Binding-site contacts:
Ligand atom OP1 contacts residue SER51 of chain 4.C at 2.7 Å (h-bond).
Ligand atom O4' contacts residue LYS61 of chain 6.C at 3.7 Å.
Ligand atom O5' contacts residue ARG49 of chain 4.C at 3.6 Å (salt-bridge).
Ligand atom P contacts residue LYS57 of chain 4.C at 3.1 Å.
Ligand atom P contacts residue ARG49 of chain 4.C at 3.7 Å.
Ligand atom O5' contacts residue LYS89 of chain 4.C at 3.2 Å (salt-bridge).
Ligand atom O3' contacts residue SER51 of chain 4.C at 3.3 Å (h-bond).
Ligand atom C2 contacts residue SER47 of chain 6.C at 3.2 Å.
Ligand atom OP1 contacts residue SER52 of chain 4.C at 3.1 Å.
Ligand atom N6 contacts residue THR45 of chain 6.C at 2.8 Å (h-bond).
Ligand atom OP2 contacts residue LYS89 of chain 4.C at 3.5 Å (salt-bridge).
Ligand atom N7 contacts residue THR45 of chain 6.C at 2.7 Å (h-bond).
Ligand atom OP2 contacts residue SER51 of chain 4.C at 3.3 Å (h-bond).
Ligand atom C5 contacts residue THR45 of chain 6.C at 3.4 Å.
Ligand atom C5' contacts residue LYS57 of chain 4.C at 3.8 Å.
Ligand atom OP2 contacts residue LYS57 of chain 4.C at 3.5 Å (salt-bridge).
Ligand atom OP2 contacts residue TYR85 of chain 6.C at 2.6 Å (h-bond).
Ligand atom O3' contacts residue ARG49 of chain 4.C at 3.6 Å (salt-bridge).
Ligand atom P contacts residue SER51 of chain 4.C at 3.2 Å.
Ligand atom N1 contacts residue THR59 of chain 6.C at 3.4 Å.
Ligand atom O5' contacts residue LYS57 of chain 4.C at 2.8 Å (salt-bridge).
Ligand atom OP1 contacts residue ASN55 of chain 4.C at 3.0 Å (h-bond).
Ligand atom OP1 contacts residue LYS57 of chain 4.C at 2.9 Å.
Ligand atom C6 contacts residue THR45 of chain 6.C at 3.4 Å.
Ligand atom OP1 contacts residue LYS89 of chain 4.C at 3.5 Å (salt-bridge).
Ligand atom OP2 contacts residue THR91 of chain 4.C at 3.7 Å.
Ligand atom OP1 contacts residue ARG49 of chain 4.C at 2.6 Å (salt-bridge).
Ligand atom N9 contacts residue LYS61 of chain 6.C at 3.8 Å.
Ligand atom N6 contacts residue CYS46 of chain 6.C at 3.6 Å (h-bond).
Ligand atom OP2 contacts residue LYS57 of chain 4.C at 3.0 Å (salt-bridge).
Ligand atom N7 contacts residue TYR85 of chain 6.C at 3.8 Å.
Ligand atom C4' contacts residue ARG49 of chain 4.C at 3.6 Å.
Ligand atom N6 contacts residue THR59 of chain 6.C at 2.7 Å (h-bond).
Ligand atom C5' contacts residue ARG49 of chain 4.C at 2.6 Å.
Ligand atom OP1 contacts residue ASN55 of chain 4.C at 3.2 Å.
Ligand atom C8 contacts residue LYS61 of chain 6.C at 3.6 Å.
Ligand atom OP2 contacts residue LYS43 of chain 6.C at 2.7 Å (salt-bridge).
Ligand atom C6 contacts residue THR59 of chain 6.C at 3.5 Å.
Ligand atom N7 contacts residue LYS61 of chain 6.C at 3.4 Å.
Ligand atom N1 contacts residue SER47 of chain 6.C at 2.7 Å (h-bond).

The protein below binds the small molecule below.
Small molecule (SMILES): Nc1ccn([C@@H]2O[C@H](CO[P](=O)(O)O[C@H]3[C@@H](O)[C@H](n4cnc5c(N)ncnc54)O[C@@H]3CO[P](=O)(O)O[C@H]3[C@@H](O)[C@H](n4cnc5c(=O)nc(N)[nH]c54)O[C@@H]3CO[P](=O)(O)O[C@H]3[C@@H](O)[C@H](n4cnc5c(N)ncnc54)O[C@@H]3CO[P](=O)(O)O[C@H]3[C@@H](O)[C@H](n4cnc5c(N)ncnc54)O[C@@H]3CO[P](=O)(O)O[C@H]3[C@@H](O)[C@H](n4ccc(=O)[nH]c4=O)O[C@@H]3CO[P](=O)(O)O[C@H]3[C@@H](O)[C@H](n4ccc(N)nc4=O)O[C@@H]3CO[P](=O)(O)O[C@H]3[C@@H](O)[C@H](n4ccc(=O)[nH]c4=O)O[C@@H]3CO[P](=O)(O)O[C@H]3[C@@H](O)[C@H](n4cnc5c(=O)nc(N)[nH]c54)O[C@@H]3CO)[C@@H](O)[C@H]2O)c(=O)n1

Sequence of chain 4.C:
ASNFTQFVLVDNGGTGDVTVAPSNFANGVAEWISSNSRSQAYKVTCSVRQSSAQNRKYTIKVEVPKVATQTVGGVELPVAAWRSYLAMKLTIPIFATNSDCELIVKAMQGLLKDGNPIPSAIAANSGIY

Sequence of chain 6.C:
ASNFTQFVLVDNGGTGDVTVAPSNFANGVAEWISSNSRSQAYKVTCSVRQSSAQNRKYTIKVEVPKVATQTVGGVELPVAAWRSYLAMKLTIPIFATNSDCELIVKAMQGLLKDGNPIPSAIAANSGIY